Binding-site contacts:
Ligand atom C31 contacts residue HIS227 of chain 11.C at 3.8 Å.
Ligand atom C06 contacts residue HIS227 of chain 11.C at 2.3 Å.
Ligand atom O06 contacts residue LEU273 of chain 11.C at 3.6 Å.
Ligand atom C17 contacts residue LEU361 of chain 11.C at 3.9 Å (hydrophobic).
Ligand atom O13 contacts residue GLY360 of chain 11.C at 3.8 Å.
Ligand atom C19 contacts residue ARG276 of chain 11.C at 3.9 Å.
Ligand atom C15 contacts residue PRO272 of chain 11.C at 3.3 Å (hydrophobic).
Ligand atom O05 contacts residue LEU361 of chain 11.C at 3.8 Å.
Ligand atom C40 contacts residue SER234 of chain 11.C at 3.1 Å.
Ligand atom C14 contacts residue LEU215 of chain 11.C at 3.8 Å (hydrophobic).
Ligand atom O07 contacts residue ARG276 of chain 11.C at 3.8 Å.
Ligand atom C07 contacts residue HIS227 of chain 11.C at 2.3 Å.
Ligand atom O06 contacts residue LEU215 of chain 11.C at 3.7 Å.
Ligand atom C05 contacts residue HIS227 of chain 11.C at 2.9 Å.
Ligand atom C06 contacts residue ASP224 of chain 11.C at 3.4 Å.
Ligand atom O06 contacts residue THR274 of chain 11.C at 3.1 Å (h-bond).
Ligand atom C28 contacts residue PRO358 of chain 11.C at 3.8 Å (hydrophobic).
Ligand atom O08 contacts residue ARG276 of chain 11.C at 3.3 Å.
Ligand atom C42 contacts residue VAL23 of chain 11.C at 3.4 Å (hydrophobic).
Ligand atom C14 contacts residue THR274 of chain 11.C at 3.6 Å.
Ligand atom C41 contacts residue SER234 of chain 11.C at 3.7 Å.
Ligand atom C39 contacts residue ALA231 of chain 11.C at 3.8 Å (hydrophobic).
Ligand atom C36 contacts residue HIS227 of chain 11.C at 3.7 Å.
Ligand atom O13 contacts residue PRO358 of chain 11.C at 3.5 Å.
Ligand atom C13 contacts residue HIS227 of chain 11.C at 3.9 Å.
Ligand atom O14 contacts residue HIS227 of chain 11.C at 2.1 Å (h-bond).
Ligand atom C41 contacts residue VAL23 of chain 11.C at 2.8 Å (hydrophobic).
Ligand atom O13 contacts residue ARG359 of chain 11.C at 3.1 Å (salt-bridge).
Ligand atom C44 contacts residue GLY360 of chain 11.C at 3.9 Å.
Ligand atom C09 contacts residue HIS227 of chain 11.C at 3.3 Å.
Ligand atom C16 contacts residue PRO272 of chain 11.C at 3.6 Å (hydrophobic).
Ligand atom O12 contacts residue GLY360 of chain 11.C at 3.4 Å (h-bond).
Ligand atom C40 contacts residue VAL23 of chain 11.C at 3.5 Å (hydrophobic).
Ligand atom O06 contacts residue PRO272 of chain 11.C at 3.6 Å.
Ligand atom C19 contacts residue THR274 of chain 11.C at 3.2 Å.
Ligand atom C04 contacts residue HIS227 of chain 11.C at 3.3 Å.
Ligand atom C08 contacts residue HIS227 of chain 11.C at 2.9 Å.
Ligand atom C30 contacts residue HIS227 of chain 11.C at 3.1 Å.
Ligand atom C08 contacts residue LEU228 of chain 11.C at 3.6 Å (hydrophobic).
Ligand atom C44 contacts residue LEU361 of chain 11.C at 3.8 Å (hydrophobic).

A small-molecule ligand and the protein it binds are described below.
Small molecule (SMILES): CC(=O)O[C@H]1C(=O)[C@@]2(C)[C@H]([C@H](OC(=O)c3ccccc3)[C@]3(O)C[C@H](OC(=O)[C@H](O)[C@@H](NC(=O)c4ccccc4)c4ccccc4)C(C)=C1C3(C)C)[C@]1(OC(C)=O)CO[C@@H]1C[C@@H]2O

Sequence of chain 11.C:
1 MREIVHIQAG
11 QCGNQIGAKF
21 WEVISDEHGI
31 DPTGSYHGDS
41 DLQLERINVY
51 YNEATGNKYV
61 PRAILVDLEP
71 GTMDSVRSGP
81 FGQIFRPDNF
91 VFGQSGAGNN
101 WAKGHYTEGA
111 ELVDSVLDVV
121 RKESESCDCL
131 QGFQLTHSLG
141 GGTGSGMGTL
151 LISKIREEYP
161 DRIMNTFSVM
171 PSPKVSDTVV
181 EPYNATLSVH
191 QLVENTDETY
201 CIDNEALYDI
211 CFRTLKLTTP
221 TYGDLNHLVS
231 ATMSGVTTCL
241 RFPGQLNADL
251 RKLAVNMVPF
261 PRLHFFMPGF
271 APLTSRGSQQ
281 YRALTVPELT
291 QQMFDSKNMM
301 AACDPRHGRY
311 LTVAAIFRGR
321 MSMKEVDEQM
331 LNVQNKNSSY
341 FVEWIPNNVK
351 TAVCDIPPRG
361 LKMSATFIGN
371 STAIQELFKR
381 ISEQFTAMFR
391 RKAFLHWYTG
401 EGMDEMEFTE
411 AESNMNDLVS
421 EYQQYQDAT